Sequence of chain 1.A:
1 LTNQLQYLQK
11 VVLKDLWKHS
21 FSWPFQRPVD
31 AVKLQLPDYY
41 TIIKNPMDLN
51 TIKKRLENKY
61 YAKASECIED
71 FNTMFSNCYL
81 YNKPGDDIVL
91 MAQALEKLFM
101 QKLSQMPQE

Binding-site contacts:
Ligand atom N42 contacts residue ASP87 of chain 1.A at 3.4 Å.
Ligand atom O12 contacts residue TRP23 of chain 1.A at 3.6 Å.
Ligand atom C39 contacts residue LEU90 of chain 1.A at 3.7 Å (hydrophobic).
Ligand atom C24 contacts residue ILE88 of chain 1.A at 3.7 Å (hydrophobic).
Ligand atom C26 contacts residue MET91 of chain 1.A at 3.6 Å (hydrophobic).
Ligand atom C17 contacts residue ILE88 of chain 1.A at 3.7 Å (hydrophobic).
Ligand atom O20 contacts residue ASN82 of chain 1.A at 2.9 Å (h-bond).
Ligand atom O20 contacts residue TYR39 of chain 1.A at 3.5 Å.
Ligand atom C33 contacts residue MET91 of chain 1.A at 3.8 Å (hydrophobic).
Ligand atom C23 contacts residue PRO24 of chain 1.A at 3.4 Å (hydrophobic).
Ligand atom C40 contacts residue PHE21 of chain 1.A at 3.8 Å (hydrophobic).
Ligand atom C31 contacts residue MET91 of chain 1.A at 3.8 Å (hydrophobic).
Ligand atom C40 contacts residue LEU90 of chain 1.A at 3.7 Å (hydrophobic).
Ligand atom C37 contacts residue LEU90 of chain 1.A at 3.7 Å (hydrophobic).
Ligand atom C17 contacts residue ASN82 of chain 1.A at 3.6 Å.
Ligand atom C27 contacts residue TRP23 of chain 1.A at 3.7 Å (hydrophobic).
Ligand atom C36 contacts residue LEU90 of chain 1.A at 3.8 Å (hydrophobic).
Ligand atom O12 contacts residue PRO24 of chain 1.A at 3.7 Å.
Ligand atom C19 contacts residue ASN82 of chain 1.A at 3.5 Å.
Ligand atom C16 contacts residue ILE88 of chain 1.A at 3.8 Å (hydrophobic).
Ligand atom N28 contacts residue ASP87 of chain 1.A at 3.1 Å (salt-bridge).
Ligand atom C21 contacts residue VAL29 of chain 1.A at 3.8 Å (hydrophobic).
Ligand atom C07 contacts residue ASP87 of chain 1.A at 3.8 Å.
Ligand atom C33 contacts residue PHE21 of chain 1.A at 3.5 Å (hydrophobic).
Ligand atom C17 contacts residue LEU36 of chain 1.A at 3.8 Å (hydrophobic).
Ligand atom C35 contacts residue LEU90 of chain 1.A at 3.9 Å (hydrophobic).
Ligand atom N18 contacts residue ASN82 of chain 1.A at 2.8 Å (h-bond).
Ligand atom C26 contacts residue TRP23 of chain 1.A at 3.8 Å (hydrophobic).
Ligand atom C06 contacts residue ASP87 of chain 1.A at 3.5 Å.
Ligand atom C25 contacts residue LEU34 of chain 1.A at 3.8 Å (hydrophobic).
Ligand atom N18 contacts residue LEU36 of chain 1.A at 3.8 Å.
Ligand atom N18 contacts residue ILE88 of chain 1.A at 3.9 Å.
Ligand atom C29 contacts residue MET91 of chain 1.A at 3.9 Å (hydrophobic).
Ligand atom C41 contacts residue ASP87 of chain 1.A at 3.6 Å.
Ligand atom C05 contacts residue ASP87 of chain 1.A at 3.8 Å.
Ligand atom C38 contacts residue LEU90 of chain 1.A at 3.8 Å (hydrophobic).
Ligand atom C16 contacts residue LEU36 of chain 1.A at 3.8 Å (hydrophobic).
Ligand atom C25 contacts residue ILE88 of chain 1.A at 3.9 Å (hydrophobic).
Ligand atom C16 contacts residue ASN82 of chain 1.A at 3.6 Å.
Ligand atom C32 contacts residue MET91 of chain 1.A at 3.8 Å (hydrophobic).

The protein below binds the small molecule below.
Small molecule (SMILES): CNC(=O)[C@@H](CC1CCN(C(=O)Cc2ccc3[nH]c(=O)cc(C)c3c2)CC1)NC(=O)c1ccc(-c2ccccc2)cn1